The small molecule below binds the protein below.
Small molecule (SMILES): O[C@@H]1CCCC[C@H]1O

Sequence of chain 1.C:
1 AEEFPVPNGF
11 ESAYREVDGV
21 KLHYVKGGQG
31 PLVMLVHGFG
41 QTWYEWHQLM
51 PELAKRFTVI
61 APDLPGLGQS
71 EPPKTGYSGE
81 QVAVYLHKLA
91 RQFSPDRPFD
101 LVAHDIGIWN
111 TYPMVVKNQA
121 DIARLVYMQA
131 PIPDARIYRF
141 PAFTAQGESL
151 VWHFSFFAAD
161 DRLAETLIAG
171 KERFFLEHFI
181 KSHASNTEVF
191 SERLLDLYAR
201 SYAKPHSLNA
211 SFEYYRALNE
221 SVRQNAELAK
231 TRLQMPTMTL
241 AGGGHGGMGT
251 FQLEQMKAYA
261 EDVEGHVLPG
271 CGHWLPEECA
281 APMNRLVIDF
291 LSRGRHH

Binding-site contacts:
Ligand atom C4 contacts residue ALA130 of chain 1.C at 4.0 Å (hydrophobic).
Ligand atom C2 contacts residue ASP105 of chain 1.C at 3.4 Å.
Ligand atom O8 contacts residue 3ZQ1 of chain 1.J at 0.9 Å (h-bond).
Ligand atom C2 contacts residue 3ZQ1 of chain 1.J at 0.6 Å.
Ligand atom C4 contacts residue ASP105 of chain 1.C at 3.0 Å.
Ligand atom C1 contacts residue HIS153 of chain 1.C at 3.8 Å.
Ligand atom C2 contacts residue HIS273 of chain 1.C at 4.2 Å.
Ligand atom C3 contacts residue ALA130 of chain 1.C at 4.2 Å (hydrophobic).
Ligand atom C4 contacts residue 3ZQ1 of chain 1.J at 0.6 Å.
Ligand atom C6 contacts residue ASP105 of chain 1.C at 1.4 Å.
Ligand atom C5 contacts residue ASP105 of chain 1.C at 2.4 Å.
Ligand atom C1 contacts residue HIS273 of chain 1.C at 3.5 Å.
Ligand atom C5 contacts residue TRP109 of chain 1.C at 4.2 Å (hydrophobic).
Ligand atom C1 contacts residue 3ZQ1 of chain 1.J at 0.4 Å.
Ligand atom C3 contacts residue ASP105 of chain 1.C at 3.2 Å.
Ligand atom C5 contacts residue HIS153 of chain 1.C at 4.0 Å.
Ligand atom C6 contacts residue 3ZQ1 of chain 1.J at 0.8 Å.
Ligand atom C3 contacts residue GLN129 of chain 1.C at 4.3 Å.
Ligand atom O8 contacts residue ASP105 of chain 1.C at 3.5 Å (salt-bridge).
Ligand atom C4 contacts residue PRO131 of chain 1.C at 4.3 Å (hydrophobic).
Ligand atom C4 contacts residue TRP109 of chain 1.C at 3.9 Å (hydrophobic).
Ligand atom C5 contacts residue ILE106 of chain 1.C at 4.0 Å (hydrophobic).
Ligand atom C6 contacts residue HIS153 of chain 1.C at 4.4 Å.
Ligand atom C2 contacts residue HIS153 of chain 1.C at 3.5 Å.
Ligand atom C5 contacts residue TYR215 of chain 1.C at 3.5 Å (hydrophobic).
Ligand atom C3 contacts residue VAL151 of chain 1.C at 4.5 Å (hydrophobic).
Ligand atom O8 contacts residue HIS153 of chain 1.C at 2.9 Å (h-bond).
Ligand atom C5 contacts residue 3ZQ1 of chain 1.J at 0.9 Å.
Ligand atom C3 contacts residue 3ZQ1 of chain 1.J at 0.4 Å.
Ligand atom C6 contacts residue TYR215 of chain 1.C at 4.0 Å (hydrophobic).
Ligand atom O8 contacts residue PHE154 of chain 1.C at 3.4 Å.
Ligand atom C5 contacts residue PHE154 of chain 1.C at 4.2 Å (hydrophobic).
Ligand atom C1 contacts residue ASP105 of chain 1.C at 2.5 Å.
Ligand atom O8 contacts residue TRP109 of chain 1.C at 4.3 Å.
Ligand atom O8 contacts residue TYR215 of chain 1.C at 2.7 Å (h-bond).
Ligand atom C6 contacts residue HIS273 of chain 1.C at 3.9 Å.
Ligand atom C4 contacts residue PHE154 of chain 1.C at 3.7 Å (hydrophobic).
Ligand atom C3 contacts residue PHE154 of chain 1.C at 4.3 Å (hydrophobic).
Ligand atom C3 contacts residue PRO131 of chain 1.C at 4.3 Å (hydrophobic).
Ligand atom O8 contacts residue ILE106 of chain 1.C at 4.3 Å.